Sequence of chain 1.H:
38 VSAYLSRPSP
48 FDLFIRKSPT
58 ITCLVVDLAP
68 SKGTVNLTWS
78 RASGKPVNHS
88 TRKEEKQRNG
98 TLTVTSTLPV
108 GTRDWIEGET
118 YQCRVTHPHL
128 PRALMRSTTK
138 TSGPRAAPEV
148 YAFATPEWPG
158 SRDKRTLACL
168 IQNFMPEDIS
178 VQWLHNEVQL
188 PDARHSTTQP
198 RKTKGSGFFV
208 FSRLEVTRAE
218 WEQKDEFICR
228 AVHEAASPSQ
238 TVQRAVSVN

A small-molecule ligand and the protein it binds are described below.
Small molecule (SMILES): CC(=O)N[C@H]1[C@H](O[C@H]2[C@H](O)[C@@H](NC(C)=O)CO[C@@H]2CO)O[C@H](CO)[C@@H](O[C@@H]2O[C@H](CO[C@H]3O[C@H](CO)[C@@H](O)[C@H](O)[C@@H]3O)[C@@H](O)[C@H](O[C@H]3O[C@H](CO)[C@@H](O)[C@H](O)[C@@H]3O)[C@@H]2O)[C@@H]1O

Binding-site contacts:
Ligand atom C2 contacts residue ASN96 of chain 1.H at 2.5 Å.
Ligand atom C5 contacts residue LEU61 of chain 1.H at 4.1 Å (hydrophobic).
Ligand atom O5 contacts residue TYR41 of chain 1.H at 3.7 Å.
Ligand atom C7 contacts residue ASN96 of chain 1.H at 3.4 Å.
Ligand atom O5 contacts residue THR98 of chain 1.H at 3.9 Å.
Ligand atom O7 contacts residue ASN96 of chain 1.H at 4.2 Å.
Ligand atom O6 contacts residue TYR41 of chain 1.H at 3.5 Å (h-bond).
Ligand atom O5 contacts residue ASN96 of chain 1.H at 2.5 Å (h-bond).
Ligand atom N2 contacts residue ASN96 of chain 1.H at 2.8 Å (h-bond).
Ligand atom C6 contacts residue TYR41 of chain 1.H at 3.8 Å (hydrophobic).
Ligand atom O7 contacts residue GLN94 of chain 1.H at 4.3 Å.
Ligand atom C3 contacts residue ASN96 of chain 1.H at 3.8 Å.
Ligand atom C2 contacts residue TYR41 of chain 1.H at 3.9 Å (hydrophobic).
Ligand atom C1 contacts residue ASN96 of chain 1.H at 1.4 Å.
Ligand atom C1 contacts residue TYR41 of chain 1.H at 3.8 Å (hydrophobic).
Ligand atom C3 contacts residue TYR41 of chain 1.H at 3.7 Å (hydrophobic).
Ligand atom O4 contacts residue TYR41 of chain 1.H at 4.2 Å.
Ligand atom O3 contacts residue GLN196 of chain 1.H at 4.1 Å.
Ligand atom O7 contacts residue THR100 of chain 1.H at 2.9 Å (h-bond).
Ligand atom C4 contacts residue TYR41 of chain 1.H at 4.3 Å (hydrophobic).
Ligand atom C7 contacts residue THR100 of chain 1.H at 3.9 Å.
Ligand atom O4 contacts residue VAL63 of chain 1.H at 3.9 Å.
Ligand atom C8 contacts residue THR98 of chain 1.H at 3.4 Å.
Ligand atom C6 contacts residue GLN94 of chain 1.H at 3.1 Å.
Ligand atom O6 contacts residue TYR41 of chain 1.H at 3.0 Å (h-bond).
Ligand atom O4 contacts residue SER43 of chain 1.H at 4.3 Å.
Ligand atom O5 contacts residue GLN94 of chain 1.H at 3.8 Å.
Ligand atom C5 contacts residue TYR41 of chain 1.H at 4.0 Å (hydrophobic).
Ligand atom O3 contacts residue LEU61 of chain 1.H at 3.3 Å.
Ligand atom C5 contacts residue THR98 of chain 1.H at 4.1 Å.
Ligand atom C4 contacts residue TYR41 of chain 1.H at 4.3 Å (hydrophobic).
Ligand atom C8 contacts residue GLN94 of chain 1.H at 4.1 Å.
Ligand atom C5 contacts residue ASN96 of chain 1.H at 3.7 Å.
Ligand atom C6 contacts residue LEU61 of chain 1.H at 3.6 Å (hydrophobic).
Ligand atom C5 contacts residue GLN94 of chain 1.H at 3.8 Å.
Ligand atom C4 contacts residue ASN96 of chain 1.H at 4.3 Å.
Ligand atom O6 contacts residue GLN94 of chain 1.H at 3.7 Å.
Ligand atom C1 contacts residue THR98 of chain 1.H at 3.6 Å.
Ligand atom O6 contacts residue VAL63 of chain 1.H at 4.0 Å.
Ligand atom C8 contacts residue ASN96 of chain 1.H at 3.6 Å.